Binding-site contacts:
Ligand atom O4 contacts residue EDO1 of chain 1.O at 3.2 Å (h-bond).
Ligand atom C6 contacts residue EDO1 of chain 1.O at 3.3 Å.
Ligand atom O2 contacts residue LYS15 of chain 1.A at 2.9 Å (salt-bridge).
Ligand atom O2 contacts residue GLU44 of chain 1.A at 2.6 Å (salt-bridge).
Ligand atom O6 contacts residue GLU153 of chain 1.A at 2.8 Å (salt-bridge).
Ligand atom O2 contacts residue ALA63 of chain 1.A at 3.3 Å.
Ligand atom O1 contacts residue LYS15 of chain 1.A at 3.0 Å (salt-bridge).
Ligand atom O5 contacts residue GLU45 of chain 1.A at 3.0 Å (salt-bridge).
Ligand atom O5 contacts residue TYR155 of chain 1.A at 3.2 Å.
Ligand atom C1 contacts residue GLU44 of chain 1.A at 3.4 Å.
Ligand atom O2 contacts residue TRP230 of chain 1.A at 3.6 Å.
Ligand atom C6 contacts residue GLU153 of chain 1.A at 3.3 Å.
Ligand atom C1 contacts residue TYR155 of chain 1.A at 3.5 Å (hydrophobic).
Ligand atom O2 contacts residue ASP65 of chain 1.A at 2.7 Å (salt-bridge).
Ligand atom O3 contacts residue ARG66 of chain 1.A at 2.9 Å (salt-bridge).
Ligand atom O3 contacts residue LYS42 of chain 1.A at 3.5 Å (salt-bridge).
Ligand atom O1 contacts residue ASP14 of chain 1.A at 2.7 Å (salt-bridge).
Ligand atom C2 contacts residue ASP65 of chain 1.A at 3.4 Å.
Ligand atom C1 contacts residue TRP340 of chain 1.A at 3.4 Å (hydrophobic).
Ligand atom O6 contacts residue EDO1 of chain 1.FA at 3.3 Å (h-bond).
Ligand atom O3 contacts residue TRP62 of chain 1.A at 3.0 Å (h-bond).
Ligand atom O6 contacts residue PRO154 of chain 1.A at 3.2 Å.
Ligand atom C3 contacts residue GLU44 of chain 1.A at 3.3 Å.
Ligand atom C2 contacts residue GLU44 of chain 1.A at 3.4 Å.
Ligand atom O3 contacts residue ASP65 of chain 1.A at 2.7 Å (salt-bridge).
Ligand atom C5 contacts residue EDO1 of chain 1.O at 3.5 Å.
Ligand atom O5 contacts residue TYR341 of chain 1.A at 3.2 Å.
Ligand atom O5 contacts residue TRP340 of chain 1.A at 3.1 Å.
Ligand atom O2 contacts residue GLU111 of chain 1.A at 2.6 Å (salt-bridge).
Ligand atom C1 contacts residue ASP14 of chain 1.A at 3.4 Å.
Ligand atom O2 contacts residue ARG66 of chain 1.A at 2.9 Å (salt-bridge).
Ligand atom O4 contacts residue EDO1 of chain 1.FA at 2.7 Å (h-bond).
Ligand atom C2 contacts residue GLU111 of chain 1.A at 3.5 Å.
Ligand atom O6 contacts residue TYR155 of chain 1.A at 3.0 Å (h-bond).
Ligand atom C1 contacts residue GLU45 of chain 1.A at 3.1 Å.
Ligand atom O6 contacts residue ARG344 of chain 1.A at 3.5 Å.
Ligand atom C2 contacts residue TRP230 of chain 1.A at 3.5 Å (hydrophobic).
Ligand atom O3 contacts residue GLU44 of chain 1.A at 2.6 Å (salt-bridge).
Ligand atom O2 contacts residue EDO1 of chain 1.O at 3.0 Å (h-bond).
Ligand atom O6 contacts residue EDO1 of chain 1.O at 2.7 Å (h-bond).

Sequence of chain 1.F:
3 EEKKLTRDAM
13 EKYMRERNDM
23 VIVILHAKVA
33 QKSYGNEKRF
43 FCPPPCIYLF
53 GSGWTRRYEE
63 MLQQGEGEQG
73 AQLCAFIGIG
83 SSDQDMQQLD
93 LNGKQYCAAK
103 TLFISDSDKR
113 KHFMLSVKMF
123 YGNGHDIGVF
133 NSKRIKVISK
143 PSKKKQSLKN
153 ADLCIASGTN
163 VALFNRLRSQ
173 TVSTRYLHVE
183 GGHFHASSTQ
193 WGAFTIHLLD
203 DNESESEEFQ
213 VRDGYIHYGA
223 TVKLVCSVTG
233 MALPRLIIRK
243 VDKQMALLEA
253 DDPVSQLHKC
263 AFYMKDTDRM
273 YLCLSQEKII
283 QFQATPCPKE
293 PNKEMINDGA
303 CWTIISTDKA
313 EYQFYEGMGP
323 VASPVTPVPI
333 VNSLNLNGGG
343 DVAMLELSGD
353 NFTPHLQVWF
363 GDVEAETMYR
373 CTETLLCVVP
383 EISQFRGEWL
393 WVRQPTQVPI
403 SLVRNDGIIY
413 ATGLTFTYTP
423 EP

Sequence of chain 1.A:
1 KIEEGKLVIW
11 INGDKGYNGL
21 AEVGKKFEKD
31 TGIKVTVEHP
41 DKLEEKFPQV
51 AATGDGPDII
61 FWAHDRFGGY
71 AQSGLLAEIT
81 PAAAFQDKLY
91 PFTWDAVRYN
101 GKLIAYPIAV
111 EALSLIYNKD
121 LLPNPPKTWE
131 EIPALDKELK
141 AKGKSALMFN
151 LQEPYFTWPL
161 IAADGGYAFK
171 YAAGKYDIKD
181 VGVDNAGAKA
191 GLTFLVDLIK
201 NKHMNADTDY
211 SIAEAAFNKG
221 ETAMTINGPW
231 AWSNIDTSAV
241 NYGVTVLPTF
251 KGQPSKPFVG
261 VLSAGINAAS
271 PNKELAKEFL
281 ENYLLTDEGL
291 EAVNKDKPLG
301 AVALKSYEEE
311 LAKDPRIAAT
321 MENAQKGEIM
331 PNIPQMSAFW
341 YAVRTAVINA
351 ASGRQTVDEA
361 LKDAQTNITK

A protein and the small-molecule ligand that binds it are described below.
Small molecule (SMILES): OC[C@H]1O[C@H](O[C@H]2[C@H](O)[C@@H](O)[C@@H](O[C@H]3[C@H](O)[C@@H](O)[C@@H](O[C@H]4[C@H](O)[C@@H](O)[C@@H](O)O[C@@H]4CO)O[C@@H]3CO)O[C@@H]2CO)[C@H](O)[C@@H](O)[C@@H]1O